Sequence of chain 1.T:
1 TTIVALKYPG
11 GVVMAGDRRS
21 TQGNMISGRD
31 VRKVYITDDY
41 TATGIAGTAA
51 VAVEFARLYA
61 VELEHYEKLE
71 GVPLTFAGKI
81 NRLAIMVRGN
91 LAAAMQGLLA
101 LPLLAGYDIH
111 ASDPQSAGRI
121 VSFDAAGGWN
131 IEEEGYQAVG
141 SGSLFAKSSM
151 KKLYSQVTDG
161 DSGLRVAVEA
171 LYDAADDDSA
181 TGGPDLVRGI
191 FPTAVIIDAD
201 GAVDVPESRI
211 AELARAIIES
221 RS

This small molecule binds to this protein.
Small molecule (SMILES): CC(C)C[C@@H](CO)NC(=O)[C@H](CCC(N)=O)NC(=O)[C@@H](N)CC(N)=O

Binding-site contacts:
Ligand atom OD1 contacts residue GLN22 of chain 1.T at 3.0 Å (h-bond).
Ligand atom CD1 contacts residue ALA52 of chain 1.T at 3.5 Å (hydrophobic).
Ligand atom C contacts residue GLY47 of chain 1.T at 3.6 Å.
Ligand atom N contacts residue HXD1 of chain 1.ZA at 1.4 Å.
Ligand atom CA contacts residue GLY47 of chain 1.T at 3.5 Å.
Ligand atom O contacts residue THR48 of chain 1.T at 3.6 Å.
Ligand atom CB contacts residue THR21 of chain 1.T at 3.5 Å.
Ligand atom CA contacts residue THR21 of chain 1.T at 3.4 Å.
Ligand atom OD1 contacts residue SER27 of chain 1.T at 3.6 Å.
Ligand atom N contacts residue THR1 of chain 1.T at 3.6 Å.
Ligand atom N contacts residue GLY47 of chain 1.T at 2.8 Å (h-bond).
Ligand atom CB contacts residue GLY47 of chain 1.T at 3.5 Å.
Ligand atom O contacts residue SER20 of chain 1.T at 3.3 Å.
Ligand atom CG contacts residue GLY47 of chain 1.T at 3.7 Å.
Ligand atom CB contacts residue SER20 of chain 1.T at 3.4 Å.
Ligand atom N contacts residue THR21 of chain 1.T at 2.9 Å (h-bond).
Ligand atom C contacts residue THR21 of chain 1.T at 3.7 Å.
Ligand atom NE2 contacts residue HXD1 of chain 1.ZA at 3.6 Å (h-bond).
Ligand atom O contacts residue THR21 of chain 1.T at 2.9 Å (h-bond).
Ligand atom O contacts residue HXD1 of chain 1.ZA at 3.3 Å.
Ligand atom N contacts residue GLN22 of chain 1.T at 3.5 Å (h-bond).
Ligand atom CD1 contacts residue ILE45 of chain 1.T at 3.7 Å (hydrophobic).
Ligand atom N contacts residue HXD1 of chain 1.ZA at 3.7 Å.
Ligand atom C contacts residue THR1 of chain 1.T at 1.4 Å.
Ligand atom CD2 contacts residue VAL31 of chain 1.T at 3.5 Å (hydrophobic).
Ligand atom C contacts residue HXD1 of chain 1.ZA at 3.1 Å.
Ligand atom CG contacts residue SER27 of chain 1.T at 3.4 Å.
Ligand atom OE1 contacts residue GLY47 of chain 1.T at 3.6 Å.
Ligand atom O contacts residue ALA49 of chain 1.T at 2.8 Å (h-bond).
Ligand atom OXT contacts residue THR1 of chain 1.T at 2.3 Å (h-bond).
Ligand atom CG contacts residue ALA49 of chain 1.T at 3.7 Å (hydrophobic).
Ligand atom CA contacts residue THR1 of chain 1.T at 2.4 Å.
Ligand atom NE2 contacts residue THR48 of chain 1.T at 3.4 Å (h-bond).
Ligand atom CA contacts residue HXD1 of chain 1.ZA at 2.5 Å.
Ligand atom CB contacts residue THR1 of chain 1.T at 3.0 Å.
Ligand atom N contacts residue ASP124 of chain 1.J at 3.0 Å (salt-bridge).
Ligand atom ND2 contacts residue SER20 of chain 1.T at 3.6 Å (h-bond).
Ligand atom CA contacts residue THR21 of chain 1.T at 3.7 Å.
Ligand atom ND2 contacts residue SER27 of chain 1.T at 3.3 Å (h-bond).
Ligand atom CA contacts residue GLY47 of chain 1.T at 3.6 Å.

Sequence of chain 1.J:
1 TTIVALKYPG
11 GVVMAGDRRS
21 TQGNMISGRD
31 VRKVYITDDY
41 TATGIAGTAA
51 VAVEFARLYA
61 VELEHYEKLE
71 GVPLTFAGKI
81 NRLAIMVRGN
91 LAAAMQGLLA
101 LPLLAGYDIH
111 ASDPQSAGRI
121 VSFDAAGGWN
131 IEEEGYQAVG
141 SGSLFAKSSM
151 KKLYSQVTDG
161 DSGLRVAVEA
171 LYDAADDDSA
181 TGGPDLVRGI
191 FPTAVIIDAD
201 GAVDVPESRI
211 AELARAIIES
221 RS